This small molecule binds to this protein.
Small molecule (SMILES): CC(=O)N[C@H]1[C@H](O[C@H]2[C@H](O)[C@@H](NC(C)=O)CO[C@@H]2CO)O[C@H](CO)[C@@H](O)[C@@H]1O

Binding-site contacts:
Ligand atom C8 contacts residue ASN790 of chain 1.C at 3.4 Å.
Ligand atom C8 contacts residue GLN793 of chain 1.C at 4.2 Å.
Ligand atom C5 contacts residue ASN790 of chain 1.C at 3.6 Å.
Ligand atom C5 contacts residue SER792 of chain 1.C at 3.2 Å.
Ligand atom C2 contacts residue ASN790 of chain 1.C at 2.5 Å.
Ligand atom C5 contacts residue GLN793 of chain 1.C at 4.4 Å.
Ligand atom N2 contacts residue ASN790 of chain 1.C at 2.3 Å (h-bond).
Ligand atom C6 contacts residue GLN793 of chain 1.C at 3.5 Å.
Ligand atom C1 contacts residue SER792 of chain 1.C at 3.1 Å.
Ligand atom C1 contacts residue ASN790 of chain 1.C at 1.4 Å.
Ligand atom O5 contacts residue ASN790 of chain 1.C at 2.3 Å (h-bond).
Ligand atom O6 contacts residue SER792 of chain 1.C at 3.6 Å.
Ligand atom C4 contacts residue ASN790 of chain 1.C at 4.2 Å.
Ligand atom C7 contacts residue ASN790 of chain 1.C at 3.1 Å.
Ligand atom O6 contacts residue GLN793 of chain 1.C at 2.5 Å (h-bond).
Ligand atom C6 contacts residue SER792 of chain 1.C at 4.0 Å.
Ligand atom C4 contacts residue SER792 of chain 1.C at 4.5 Å.
Ligand atom O5 contacts residue SER792 of chain 1.C at 3.1 Å (h-bond).
Ligand atom C2 contacts residue SER792 of chain 1.C at 4.4 Å.
Ligand atom C3 contacts residue ASN790 of chain 1.C at 3.8 Å.
Ligand atom O7 contacts residue ASN790 of chain 1.C at 4.1 Å.

Sequence of chain 1.C:
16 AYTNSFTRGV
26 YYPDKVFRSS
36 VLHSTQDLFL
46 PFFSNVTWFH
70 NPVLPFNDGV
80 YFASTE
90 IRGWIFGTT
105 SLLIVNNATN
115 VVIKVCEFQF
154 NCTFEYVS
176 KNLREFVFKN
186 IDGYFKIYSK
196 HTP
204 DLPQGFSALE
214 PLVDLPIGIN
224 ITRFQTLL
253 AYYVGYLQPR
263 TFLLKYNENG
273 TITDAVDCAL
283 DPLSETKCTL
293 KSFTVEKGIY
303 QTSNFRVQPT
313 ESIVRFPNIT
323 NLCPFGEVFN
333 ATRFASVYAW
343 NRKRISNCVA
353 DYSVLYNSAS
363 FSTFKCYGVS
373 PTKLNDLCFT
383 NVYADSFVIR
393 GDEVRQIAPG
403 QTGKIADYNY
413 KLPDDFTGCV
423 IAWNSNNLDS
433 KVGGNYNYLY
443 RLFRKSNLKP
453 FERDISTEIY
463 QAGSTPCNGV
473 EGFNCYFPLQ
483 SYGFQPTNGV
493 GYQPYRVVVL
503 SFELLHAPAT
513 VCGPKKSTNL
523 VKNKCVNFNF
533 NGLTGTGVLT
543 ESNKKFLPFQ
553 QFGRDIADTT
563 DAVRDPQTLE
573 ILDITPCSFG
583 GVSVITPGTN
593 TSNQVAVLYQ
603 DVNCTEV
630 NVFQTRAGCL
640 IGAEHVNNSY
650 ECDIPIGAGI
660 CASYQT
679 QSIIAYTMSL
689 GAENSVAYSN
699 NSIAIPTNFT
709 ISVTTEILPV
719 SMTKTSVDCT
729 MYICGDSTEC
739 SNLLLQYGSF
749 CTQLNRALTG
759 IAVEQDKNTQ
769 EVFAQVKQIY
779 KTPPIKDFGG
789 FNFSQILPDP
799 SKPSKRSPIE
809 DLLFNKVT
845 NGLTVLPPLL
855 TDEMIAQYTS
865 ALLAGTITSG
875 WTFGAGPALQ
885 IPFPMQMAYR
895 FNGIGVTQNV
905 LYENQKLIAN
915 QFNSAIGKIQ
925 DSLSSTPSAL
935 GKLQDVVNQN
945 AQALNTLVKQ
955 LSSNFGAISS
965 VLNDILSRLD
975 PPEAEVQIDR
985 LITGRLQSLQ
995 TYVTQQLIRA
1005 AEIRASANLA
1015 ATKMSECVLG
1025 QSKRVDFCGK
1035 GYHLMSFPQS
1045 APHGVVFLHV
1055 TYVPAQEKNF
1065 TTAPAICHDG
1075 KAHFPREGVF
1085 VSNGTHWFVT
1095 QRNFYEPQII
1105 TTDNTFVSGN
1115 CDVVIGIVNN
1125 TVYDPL